Sequence of chain 1.B:
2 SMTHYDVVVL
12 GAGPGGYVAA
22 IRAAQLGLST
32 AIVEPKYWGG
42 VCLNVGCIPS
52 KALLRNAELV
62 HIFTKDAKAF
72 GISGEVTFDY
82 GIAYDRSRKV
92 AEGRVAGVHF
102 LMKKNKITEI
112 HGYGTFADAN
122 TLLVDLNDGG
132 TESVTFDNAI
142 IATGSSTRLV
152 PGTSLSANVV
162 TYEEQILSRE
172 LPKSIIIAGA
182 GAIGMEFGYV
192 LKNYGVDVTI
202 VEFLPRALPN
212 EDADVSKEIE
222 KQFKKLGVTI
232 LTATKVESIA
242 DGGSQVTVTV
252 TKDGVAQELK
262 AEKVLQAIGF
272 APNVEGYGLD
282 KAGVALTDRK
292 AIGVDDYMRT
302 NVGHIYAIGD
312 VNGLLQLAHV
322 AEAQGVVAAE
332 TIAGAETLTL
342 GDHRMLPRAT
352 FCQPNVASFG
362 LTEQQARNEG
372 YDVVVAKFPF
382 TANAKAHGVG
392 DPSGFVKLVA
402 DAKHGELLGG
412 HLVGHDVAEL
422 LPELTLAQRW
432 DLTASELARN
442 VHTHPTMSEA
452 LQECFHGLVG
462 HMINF

Binding-site contacts:
Ligand atom BR contacts residue HIS445 of chain 1.B at 3.7 Å.
Ligand atom N03 contacts residue ASN465 of chain 1.B at 3.5 Å (h-bond).
Ligand atom C01 contacts residue ALA383 of chain 1.B at 3.7 Å (hydrophobic).
Ligand atom C13 contacts residue HIS445 of chain 1.B at 3.5 Å.
Ligand atom C11 contacts residue TYR18 of chain 1.C at 3.6 Å (hydrophobic).
Ligand atom C14 contacts residue TYR18 of chain 1.C at 3.1 Å (hydrophobic).
Ligand atom C04 contacts residue ASN465 of chain 1.B at 3.8 Å.
Ligand atom C01 contacts residue ASN465 of chain 1.B at 3.7 Å.
Ligand atom N04 contacts residue ALA383 of chain 1.B at 2.8 Å (h-bond).
Ligand atom C02 contacts residue ASN465 of chain 1.B at 3.6 Å.
Ligand atom BR contacts residue GLU323 of chain 1.C at 3.8 Å.
Ligand atom C14 contacts residue HIS445 of chain 1.B at 3.8 Å.
Ligand atom O02 contacts residue PHE101 of chain 1.C at 3.3 Å.
Ligand atom C13 contacts residue ASN465 of chain 1.B at 3.8 Å.
Ligand atom O04 contacts residue LEU44 of chain 1.C at 3.6 Å.
Ligand atom BR contacts residue PRO15 of chain 1.C at 3.6 Å.
Ligand atom C10 contacts residue ALA383 of chain 1.B at 3.1 Å (hydrophobic).
Ligand atom C13 contacts residue GLU323 of chain 1.C at 3.4 Å.
Ligand atom C01 contacts residue ARG95 of chain 1.C at 3.2 Å.
Ligand atom C15 contacts residue ASN465 of chain 1.B at 3.7 Å.
Ligand atom O01 contacts residue ARG95 of chain 1.C at 2.3 Å (salt-bridge).
Ligand atom C13 contacts residue GLU450 of chain 1.B at 3.7 Å.
Ligand atom C09 contacts residue ARG95 of chain 1.C at 3.4 Å.
Ligand atom N01 contacts residue TYR18 of chain 1.C at 3.8 Å.
Ligand atom C12 contacts residue HIS445 of chain 1.B at 3.4 Å.
Ligand atom O03 contacts residue ARG95 of chain 1.C at 3.4 Å.
Ligand atom C05 contacts residue ARG95 of chain 1.C at 3.7 Å.
Ligand atom N04 contacts residue ASN465 of chain 1.B at 3.8 Å.
Ligand atom C08 contacts residue PHE101 of chain 1.C at 3.7 Å (hydrophobic).
Ligand atom C12 contacts residue TYR18 of chain 1.C at 3.4 Å (hydrophobic).
Ligand atom C11 contacts residue ASN465 of chain 1.B at 3.8 Å.
Ligand atom N02 contacts residue ASN465 of chain 1.B at 2.8 Å (h-bond).
Ligand atom C10 contacts residue ASN465 of chain 1.B at 3.8 Å.
Ligand atom C03 contacts residue PHE101 of chain 1.C at 3.8 Å (hydrophobic).
Ligand atom O04 contacts residue ARG95 of chain 1.C at 3.3 Å.
Ligand atom N01 contacts residue ASN465 of chain 1.B at 3.4 Å (h-bond).
Ligand atom N02 contacts residue ALA383 of chain 1.B at 3.7 Å.
Ligand atom O01 contacts residue GLY98 of chain 1.C at 3.6 Å.
Ligand atom O03 contacts residue ALA383 of chain 1.B at 3.0 Å (h-bond).
Ligand atom O03 contacts residue ALA385 of chain 1.B at 3.5 Å (h-bond).

A small-molecule ligand and the protein it binds are described below.
Small molecule (SMILES): COc1ccc(NC(=O)CN(C)S(=O)(=O)c2cc(Br)cnc2N)cc1

Sequence of chain 1.C:
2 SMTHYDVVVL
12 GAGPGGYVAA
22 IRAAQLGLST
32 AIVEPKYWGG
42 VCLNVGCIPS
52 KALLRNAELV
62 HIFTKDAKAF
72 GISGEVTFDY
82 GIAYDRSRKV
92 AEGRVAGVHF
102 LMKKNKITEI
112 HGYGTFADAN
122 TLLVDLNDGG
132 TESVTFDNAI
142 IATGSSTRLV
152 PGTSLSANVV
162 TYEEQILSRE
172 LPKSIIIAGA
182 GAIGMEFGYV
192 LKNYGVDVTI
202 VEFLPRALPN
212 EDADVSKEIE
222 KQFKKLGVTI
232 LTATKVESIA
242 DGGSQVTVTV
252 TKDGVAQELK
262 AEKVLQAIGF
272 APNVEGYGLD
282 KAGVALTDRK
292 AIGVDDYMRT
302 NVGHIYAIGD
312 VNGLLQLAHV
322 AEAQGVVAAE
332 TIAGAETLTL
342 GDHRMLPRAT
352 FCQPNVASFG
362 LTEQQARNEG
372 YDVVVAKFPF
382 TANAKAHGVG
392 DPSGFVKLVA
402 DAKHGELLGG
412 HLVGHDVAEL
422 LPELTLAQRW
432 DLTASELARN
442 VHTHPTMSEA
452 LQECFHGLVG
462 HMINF